Binding-site contacts:
Ligand atom SD contacts residue ASN1072 of chain 4.QA at 3.7 Å.
Ligand atom CG contacts residue GLN1063 of chain 4.QA at 4.3 Å.
Ligand atom CG2 contacts residue GLN1063 of chain 4.QA at 3.3 Å.
Ligand atom CB contacts residue THR1121 of chain 4.QA at 3.3 Å.
Ligand atom C contacts residue HIS1126 of chain 4.QA at 4.0 Å.
Ligand atom CD2 contacts residue HIS1126 of chain 4.QA at 3.4 Å.
Ligand atom CG contacts residue HIS1126 of chain 4.QA at 4.3 Å.
Ligand atom CD1 contacts residue ASN1122 of chain 4.QA at 4.3 Å.
Ligand atom CD2 contacts residue THR1121 of chain 4.QA at 4.3 Å.
Ligand atom CG contacts residue THR1121 of chain 4.QA at 3.3 Å.
Ligand atom CZ contacts residue GLN1063 of chain 4.QA at 4.1 Å.
Ligand atom C contacts residue VAL1202 of chain 4.QA at 4.2 Å (hydrophobic).
Ligand atom OH contacts residue ASN1072 of chain 4.QA at 3.1 Å (h-bond).
Ligand atom CD2 contacts residue PHE1125 of chain 4.QA at 4.2 Å (hydrophobic).
Ligand atom CA contacts residue GLN1063 of chain 4.QA at 4.3 Å.
Ligand atom CB contacts residue GLN1063 of chain 4.QA at 4.5 Å.
Ligand atom CE2 contacts residue GLN1063 of chain 4.QA at 3.3 Å.
Ligand atom CZ contacts residue ASN1072 of chain 4.QA at 3.5 Å.
Ligand atom CA contacts residue HIS1126 of chain 4.QA at 4.3 Å.
Ligand atom CG contacts residue ALA1120 of chain 4.QA at 4.4 Å (hydrophobic).
Ligand atom CD2 contacts residue GLN1063 of chain 4.QA at 3.6 Å.
Ligand atom O contacts residue GLN1063 of chain 4.QA at 2.9 Å (h-bond).
Ligand atom O contacts residue HIS1126 of chain 4.QA at 3.3 Å (h-bond).
Ligand atom OH contacts residue HIS1068 of chain 4.QA at 3.8 Å.
Ligand atom CD1 contacts residue PHE1125 of chain 4.QA at 3.6 Å (hydrophobic).
Ligand atom CE2 contacts residue ASN1072 of chain 4.QA at 4.4 Å.
Ligand atom O contacts residue VAL1202 of chain 4.QA at 3.2 Å.
Ligand atom CD1 contacts residue ALA1120 of chain 4.QA at 4.3 Å (hydrophobic).
Ligand atom O contacts residue THR1121 of chain 4.QA at 4.0 Å.
Ligand atom CE1 contacts residue ASN1072 of chain 4.QA at 3.3 Å.
Ligand atom CD1 contacts residue ASN1072 of chain 4.QA at 4.0 Å.
Ligand atom CD1 contacts residue GLN1063 of chain 4.QA at 3.8 Å.
Ligand atom CD1 contacts residue THR1121 of chain 4.QA at 3.0 Å.
Ligand atom CD2 contacts residue ALA1120 of chain 4.QA at 3.5 Å (hydrophobic).
Ligand atom CG contacts residue ASN1072 of chain 4.QA at 4.2 Å.
Ligand atom OH contacts residue GLN1063 of chain 4.QA at 3.7 Å.
Ligand atom CD2 contacts residue LEU1129 of chain 4.QA at 4.2 Å (hydrophobic).
Ligand atom CD2 contacts residue THR1121 of chain 4.QA at 4.0 Å.
Ligand atom C contacts residue GLN1063 of chain 4.QA at 3.9 Å.
Ligand atom CE1 contacts residue THR1121 of chain 4.QA at 3.9 Å.

Sequence of chain 4.QA:
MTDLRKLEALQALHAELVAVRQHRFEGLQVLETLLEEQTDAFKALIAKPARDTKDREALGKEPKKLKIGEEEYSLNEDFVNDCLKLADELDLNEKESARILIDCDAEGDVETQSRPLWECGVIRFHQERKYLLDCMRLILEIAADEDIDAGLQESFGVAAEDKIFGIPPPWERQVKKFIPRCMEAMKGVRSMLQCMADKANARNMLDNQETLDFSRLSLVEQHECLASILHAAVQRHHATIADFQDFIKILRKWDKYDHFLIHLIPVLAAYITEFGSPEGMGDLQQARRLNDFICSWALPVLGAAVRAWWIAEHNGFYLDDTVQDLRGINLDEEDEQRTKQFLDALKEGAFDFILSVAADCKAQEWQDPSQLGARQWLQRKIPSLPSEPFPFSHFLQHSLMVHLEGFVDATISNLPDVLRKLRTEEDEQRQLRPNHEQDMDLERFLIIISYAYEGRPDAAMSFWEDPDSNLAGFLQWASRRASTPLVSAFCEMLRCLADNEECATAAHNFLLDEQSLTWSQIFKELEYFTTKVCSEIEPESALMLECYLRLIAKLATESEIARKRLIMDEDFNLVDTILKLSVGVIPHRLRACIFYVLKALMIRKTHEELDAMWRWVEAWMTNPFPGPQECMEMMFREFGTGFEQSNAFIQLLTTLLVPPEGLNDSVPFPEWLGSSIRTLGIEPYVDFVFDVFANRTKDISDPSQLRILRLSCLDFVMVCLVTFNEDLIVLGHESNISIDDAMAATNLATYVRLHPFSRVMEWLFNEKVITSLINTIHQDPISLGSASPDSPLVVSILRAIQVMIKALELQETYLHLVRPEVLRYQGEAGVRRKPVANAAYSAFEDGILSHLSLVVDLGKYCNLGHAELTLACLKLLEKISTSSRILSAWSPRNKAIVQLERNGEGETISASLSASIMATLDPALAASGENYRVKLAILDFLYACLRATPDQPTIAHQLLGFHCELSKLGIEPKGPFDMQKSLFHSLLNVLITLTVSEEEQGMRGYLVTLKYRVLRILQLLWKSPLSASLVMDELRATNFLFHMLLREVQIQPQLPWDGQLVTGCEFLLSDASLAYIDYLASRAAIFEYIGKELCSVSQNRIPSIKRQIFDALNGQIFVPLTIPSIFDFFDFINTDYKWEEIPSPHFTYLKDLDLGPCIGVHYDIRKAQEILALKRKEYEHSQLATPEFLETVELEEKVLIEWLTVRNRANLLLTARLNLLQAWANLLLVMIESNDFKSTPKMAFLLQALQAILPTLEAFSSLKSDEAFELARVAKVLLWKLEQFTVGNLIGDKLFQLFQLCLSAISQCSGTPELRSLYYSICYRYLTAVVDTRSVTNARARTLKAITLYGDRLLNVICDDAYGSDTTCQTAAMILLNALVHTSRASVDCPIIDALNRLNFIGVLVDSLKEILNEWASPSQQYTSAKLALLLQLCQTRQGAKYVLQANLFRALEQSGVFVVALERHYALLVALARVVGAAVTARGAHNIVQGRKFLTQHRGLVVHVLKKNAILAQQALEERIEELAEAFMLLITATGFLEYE

A protein and the small-molecule ligand that binds it are described below.
Small molecule (SMILES): CC[C@H](C)[C@H](N)C(=O)N[C@@H](CC(C)C)C(=O)N1CCC[C@H]1C(=O)N[C@@H](CCSC)C(=O)N[C@@H](Cc1ccc(O)cc1)C(=O)N[C@@H](CCCCN)C(=O)N[C@@H](CC(C)C)C(=O)N[C@@H](CO)C(=O)N1CCC[C@H]1C=O